The protein below binds the small molecule below.
Small molecule (SMILES): CC(=O)N[C@@H]1[C@@H](O)[C@H](O)[C@@H](CO)O[C@H]1O

Sequence of chain 1.B:
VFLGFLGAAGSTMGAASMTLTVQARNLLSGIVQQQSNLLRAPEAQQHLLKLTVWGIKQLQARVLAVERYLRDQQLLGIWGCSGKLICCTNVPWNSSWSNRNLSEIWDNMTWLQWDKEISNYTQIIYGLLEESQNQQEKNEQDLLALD

Binding-site contacts:
Ligand atom C3 contacts residue ASN100 of chain 1.B at 3.7 Å.
Ligand atom O5 contacts residue SER102 of chain 1.B at 3.9 Å.
Ligand atom O6 contacts residue SER102 of chain 1.B at 3.6 Å.
Ligand atom C6 contacts residue ASN100 of chain 1.B at 4.5 Å.
Ligand atom C1 contacts residue SER102 of chain 1.B at 4.3 Å.
Ligand atom C1 contacts residue ASN100 of chain 1.B at 1.4 Å.
Ligand atom C2 contacts residue ASN100 of chain 1.B at 2.4 Å.
Ligand atom O7 contacts residue ASN100 of chain 1.B at 3.5 Å (h-bond).
Ligand atom C6 contacts residue SER102 of chain 1.B at 4.3 Å.
Ligand atom N2 contacts residue ASN100 of chain 1.B at 3.0 Å (h-bond).
Ligand atom C4 contacts residue ASN100 of chain 1.B at 4.0 Å.
Ligand atom C5 contacts residue ASN100 of chain 1.B at 3.5 Å.
Ligand atom O5 contacts residue ASN100 of chain 1.B at 2.1 Å (h-bond).
Ligand atom C7 contacts residue ASN100 of chain 1.B at 3.5 Å.
Ligand atom C5 contacts residue SER102 of chain 1.B at 4.2 Å.